Sequence of chain 23.A:
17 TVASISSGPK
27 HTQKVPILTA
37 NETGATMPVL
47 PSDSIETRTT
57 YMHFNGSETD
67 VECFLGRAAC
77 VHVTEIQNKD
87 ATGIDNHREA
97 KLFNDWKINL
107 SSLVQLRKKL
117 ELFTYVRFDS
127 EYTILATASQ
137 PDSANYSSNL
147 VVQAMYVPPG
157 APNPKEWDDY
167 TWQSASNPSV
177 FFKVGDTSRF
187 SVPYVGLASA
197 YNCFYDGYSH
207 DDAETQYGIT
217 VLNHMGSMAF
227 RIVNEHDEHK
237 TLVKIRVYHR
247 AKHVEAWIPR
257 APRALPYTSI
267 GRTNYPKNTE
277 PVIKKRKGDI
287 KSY

Binding-site contacts:
Ligand atom C31 contacts residue VAL176 of chain 23.A at 3.3 Å (hydrophobic).
Ligand atom N2 contacts residue PHE186 of chain 23.A at 3.9 Å.
Ligand atom O1 contacts residue VAL188 of chain 23.A at 3.8 Å.
Ligand atom C1C contacts residue MET224 of chain 23.A at 3.4 Å (hydrophobic).
Ligand atom C5 contacts residue TYR152 of chain 23.A at 3.8 Å (hydrophobic).
Ligand atom C2C contacts residue VAL188 of chain 23.A at 3.4 Å (hydrophobic).
Ligand atom C4A contacts residue ILE215 of chain 23.A at 3.9 Å (hydrophobic).
Ligand atom C4A contacts residue ASN219 of chain 23.A at 3.9 Å.
Ligand atom O1 contacts residue ALA24 of chain 23.C at 3.6 Å.
Ligand atom C5C contacts residue ILE104 of chain 23.A at 4.0 Å (hydrophobic).
Ligand atom C6B contacts residue TYR197 of chain 23.A at 3.5 Å (hydrophobic).
Ligand atom C4A contacts residue ASN198 of chain 23.A at 4.0 Å.
Ligand atom C4 contacts residue TYR152 of chain 23.A at 3.9 Å (hydrophobic).
Ligand atom O1B contacts residue MET221 of chain 23.A at 3.7 Å.
Ligand atom C1B contacts residue MET221 of chain 23.A at 3.7 Å (hydrophobic).
Ligand atom C31 contacts residue SER175 of chain 23.A at 3.6 Å.
Ligand atom N2 contacts residue PRO174 of chain 23.A at 3.9 Å.
Ligand atom C5 contacts residue PHE186 of chain 23.A at 3.7 Å (hydrophobic).
Ligand atom C5C contacts residue TYR128 of chain 23.A at 3.6 Å (hydrophobic).
Ligand atom C5 contacts residue MET224 of chain 23.A at 4.0 Å (hydrophobic).
Ligand atom C2C contacts residue TYR152 of chain 23.A at 4.0 Å (hydrophobic).
Ligand atom C4 contacts residue MET224 of chain 23.A at 4.0 Å (hydrophobic).
Ligand atom C3C contacts residue VAL188 of chain 23.A at 3.2 Å (hydrophobic).
Ligand atom O1 contacts residue PHE186 of chain 23.A at 3.7 Å.
Ligand atom C5A contacts residue CYS199 of chain 23.A at 3.9 Å (hydrophobic).
Ligand atom C31 contacts residue ALA150 of chain 23.A at 3.8 Å (hydrophobic).
Ligand atom C7C contacts residue TYR128 of chain 23.A at 3.7 Å (hydrophobic).
Ligand atom C3 contacts residue PHE186 of chain 23.A at 3.8 Å (hydrophobic).
Ligand atom C5B contacts residue TYR197 of chain 23.A at 3.7 Å (hydrophobic).
Ligand atom CM2 contacts residue LEU116 of chain 23.A at 3.6 Å (hydrophobic).
Ligand atom C6C contacts residue VAL191 of chain 23.A at 3.5 Å (hydrophobic).
Ligand atom N3A contacts residue ASN219 of chain 23.A at 3.8 Å.
Ligand atom C4C contacts residue VAL188 of chain 23.A at 3.9 Å (hydrophobic).
Ligand atom O1 contacts residue TYR152 of chain 23.A at 4.0 Å.
Ligand atom N2 contacts residue ALA24 of chain 23.C at 3.3 Å.
Ligand atom C3 contacts residue PRO174 of chain 23.A at 3.8 Å (hydrophobic).
Ligand atom C31 contacts residue PRO174 of chain 23.A at 3.4 Å (hydrophobic).
Ligand atom C5B contacts residue LEU106 of chain 23.A at 4.0 Å (hydrophobic).
Ligand atom C4 contacts residue PHE186 of chain 23.A at 3.5 Å (hydrophobic).
Ligand atom C2B contacts residue MET221 of chain 23.A at 3.6 Å (hydrophobic).

This protein binds this small molecule.
Small molecule (SMILES): CC[C@H]1COC(c2ccc(OCCCCCCCc3cc(C)no3)cc2)=N1

Sequence of chain 23.C:
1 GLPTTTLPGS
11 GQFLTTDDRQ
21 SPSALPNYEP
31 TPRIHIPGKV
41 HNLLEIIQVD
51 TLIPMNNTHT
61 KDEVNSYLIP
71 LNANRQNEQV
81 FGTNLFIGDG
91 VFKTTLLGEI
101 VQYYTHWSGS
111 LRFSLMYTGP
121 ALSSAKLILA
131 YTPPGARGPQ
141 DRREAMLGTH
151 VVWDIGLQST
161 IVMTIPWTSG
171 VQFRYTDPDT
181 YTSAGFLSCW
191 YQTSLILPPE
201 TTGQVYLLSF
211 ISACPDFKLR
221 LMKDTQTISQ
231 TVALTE